Sequence of chain 1.A:
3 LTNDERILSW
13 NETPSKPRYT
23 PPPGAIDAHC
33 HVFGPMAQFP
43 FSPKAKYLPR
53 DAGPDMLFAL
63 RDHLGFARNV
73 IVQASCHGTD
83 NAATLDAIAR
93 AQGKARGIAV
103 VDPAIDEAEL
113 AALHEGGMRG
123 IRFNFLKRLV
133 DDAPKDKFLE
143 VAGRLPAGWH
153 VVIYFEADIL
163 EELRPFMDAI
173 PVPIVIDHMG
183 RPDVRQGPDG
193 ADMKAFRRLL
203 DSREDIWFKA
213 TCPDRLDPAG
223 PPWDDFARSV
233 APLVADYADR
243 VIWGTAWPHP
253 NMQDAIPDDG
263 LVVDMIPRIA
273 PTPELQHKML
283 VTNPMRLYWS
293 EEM

Binding-site contacts:
Ligand atom C6A contacts residue TYR49 of chain 1.A at 3.6 Å (hydrophobic).
Ligand atom O4B contacts residue ARG130 of chain 1.A at 2.9 Å (salt-bridge).
Ligand atom C4A contacts residue ARG130 of chain 1.A at 3.6 Å.
Ligand atom O4A contacts residue ARG183 of chain 1.A at 3.6 Å.
Ligand atom C3 contacts residue TYR156 of chain 1.A at 3.5 Å (hydrophobic).
Ligand atom C2 contacts residue HIS33 of chain 1.A at 3.7 Å.
Ligand atom O1 contacts residue HIS33 of chain 1.A at 2.7 Å (h-bond).
Ligand atom O6 contacts residue ARG124 of chain 1.A at 2.9 Å (salt-bridge).
Ligand atom O6 contacts residue ASN126 of chain 1.A at 3.7 Å.
Ligand atom C3 contacts residue ARG217 of chain 1.A at 3.6 Å.
Ligand atom O4A contacts residue ACT1 of chain 1.C at 3.5 Å (h-bond).
Ligand atom C2 contacts residue HIS180 of chain 1.A at 3.8 Å.
Ligand atom O6A contacts residue SER77 of chain 1.A at 2.8 Å (h-bond).
Ligand atom O6B contacts residue TYR49 of chain 1.A at 2.6 Å (h-bond).
Ligand atom C5 contacts residue PRO252 of chain 1.A at 3.6 Å (hydrophobic).
Ligand atom O4B contacts residue LEU131 of chain 1.A at 3.7 Å.
Ligand atom C6A contacts residue SER77 of chain 1.A at 3.3 Å.
Ligand atom C4 contacts residue ARG217 of chain 1.A at 3.6 Å.
Ligand atom O1 contacts residue PRO252 of chain 1.A at 3.2 Å.
Ligand atom C6 contacts residue LEU131 of chain 1.A at 3.6 Å (hydrophobic).
Ligand atom O2 contacts residue ARG124 of chain 1.A at 3.8 Å.
Ligand atom C2 contacts residue HIS31 of chain 1.A at 3.7 Å.
Ligand atom O4A contacts residue ARG130 of chain 1.A at 2.9 Å (salt-bridge).
Ligand atom C4A contacts residue TYR156 of chain 1.A at 3.6 Å (hydrophobic).
Ligand atom C5 contacts residue LEU131 of chain 1.A at 3.7 Å (hydrophobic).
Ligand atom C4A contacts residue ASN253 of chain 1.A at 3.8 Å.
Ligand atom C4A contacts residue ARG217 of chain 1.A at 3.2 Å.
Ligand atom O6A contacts residue ARG124 of chain 1.A at 3.0 Å (salt-bridge).
Ligand atom O2 contacts residue HIS31 of chain 1.A at 2.7 Å (h-bond).
Ligand atom O4B contacts residue PRO252 of chain 1.A at 3.7 Å.
Ligand atom C4A contacts residue LEU131 of chain 1.A at 3.8 Å (hydrophobic).
Ligand atom O4B contacts residue ASN253 of chain 1.A at 2.7 Å (h-bond).
Ligand atom O6 contacts residue TYR156 of chain 1.A at 3.4 Å.
Ligand atom O6B contacts residue SER77 of chain 1.A at 2.6 Å (h-bond).
Ligand atom O4A contacts residue ARG217 of chain 1.A at 3.2 Å (salt-bridge).
Ligand atom O4B contacts residue ARG217 of chain 1.A at 3.5 Å (salt-bridge).
Ligand atom O6 contacts residue LEU131 of chain 1.A at 3.7 Å.
Ligand atom O2 contacts residue HIS180 of chain 1.A at 2.8 Å (h-bond).
Ligand atom O4A contacts residue TYR156 of chain 1.A at 2.6 Å (h-bond).
Ligand atom O6A contacts residue ALA76 of chain 1.A at 3.6 Å.

A protein and the small-molecule ligand that binds it are described below.
Small molecule (SMILES): O=C(O)/C=C(\C=C(/O)C(=O)O)C(=O)O